Binding-site contacts:
Ligand atom O3' contacts residue ARG183 of chain 1.D at 3.6 Å (salt-bridge).
Ligand atom P1 contacts residue MG1 of chain 1.G at 3.3 Å.
Ligand atom P3 contacts residue GLY189 of chain 1.D at 3.5 Å.
Ligand atom O1A contacts residue MG1 of chain 1.G at 2.1 Å.
Ligand atom C4' contacts residue PHE272 of chain 1.D at 3.5 Å (hydrophobic).
Ligand atom C2 contacts residue ASN279 of chain 1.D at 3.7 Å.
Ligand atom N2 contacts residue ASN279 of chain 1.D at 3.5 Å.
Ligand atom N3 contacts residue TYR271 of chain 1.D at 3.5 Å.
Ligand atom O3G contacts residue SER188 of chain 1.D at 3.6 Å.
Ligand atom O1G contacts residue ASP190 of chain 1.D at 2.9 Å (salt-bridge).
Ligand atom O2B contacts residue ASP192 of chain 1.D at 3.0 Å (salt-bridge).
Ligand atom C2' contacts residue GLY274 of chain 1.D at 3.5 Å.
Ligand atom N3 contacts residue ASN279 of chain 1.D at 3.1 Å (h-bond).
Ligand atom C5 contacts residue ASP276 of chain 1.D at 3.5 Å.
Ligand atom C2' contacts residue ASN279 of chain 1.D at 3.5 Å.
Ligand atom O1A contacts residue NA1 of chain 1.H at 2.5 Å (h-bond).
Ligand atom O1A contacts residue ASP190 of chain 1.D at 3.1 Å (salt-bridge).
Ligand atom O2G contacts residue GLY189 of chain 1.D at 3.3 Å.
Ligand atom O4' contacts residue PHE272 of chain 1.D at 3.6 Å.
Ligand atom O3' contacts residue THR273 of chain 1.D at 3.5 Å (h-bond).
Ligand atom P1 contacts residue NA1 of chain 1.H at 3.5 Å.
Ligand atom O1B contacts residue SER180 of chain 1.D at 3.6 Å.
Ligand atom O3G contacts residue GLY189 of chain 1.D at 2.8 Å (h-bond).
Ligand atom N2 contacts residue ARG283 of chain 1.D at 3.3 Å.
Ligand atom C5' contacts residue ASP192 of chain 1.D at 3.7 Å.
Ligand atom P2 contacts residue MG1 of chain 1.G at 3.2 Å.
Ligand atom O1B contacts residue ARG183 of chain 1.D at 2.8 Å (salt-bridge).
Ligand atom O2B contacts residue SER180 of chain 1.D at 3.1 Å (h-bond).
Ligand atom O2B contacts residue MG1 of chain 1.G at 2.1 Å.
Ligand atom O2B contacts residue GLY179 of chain 1.D at 3.4 Å.
Ligand atom O3G contacts residue SER180 of chain 1.D at 2.5 Å (h-bond).
Ligand atom C2' contacts residue TYR271 of chain 1.D at 3.3 Å (hydrophobic).
Ligand atom O3A contacts residue MG1 of chain 1.G at 3.7 Å.
Ligand atom C1' contacts residue TYR271 of chain 1.D at 3.4 Å (hydrophobic).
Ligand atom O3G contacts residue MG1 of chain 1.G at 3.7 Å.
Ligand atom O1G contacts residue MG1 of chain 1.G at 2.0 Å.
Ligand atom O1A contacts residue ASP192 of chain 1.D at 3.1 Å (salt-bridge).
Ligand atom N7 contacts residue ASP276 of chain 1.D at 3.4 Å.
Ligand atom O3' contacts residue GLY274 of chain 1.D at 3.4 Å.
Ligand atom P3 contacts residue MG1 of chain 1.G at 3.3 Å.

Sequence of chain 1.D:
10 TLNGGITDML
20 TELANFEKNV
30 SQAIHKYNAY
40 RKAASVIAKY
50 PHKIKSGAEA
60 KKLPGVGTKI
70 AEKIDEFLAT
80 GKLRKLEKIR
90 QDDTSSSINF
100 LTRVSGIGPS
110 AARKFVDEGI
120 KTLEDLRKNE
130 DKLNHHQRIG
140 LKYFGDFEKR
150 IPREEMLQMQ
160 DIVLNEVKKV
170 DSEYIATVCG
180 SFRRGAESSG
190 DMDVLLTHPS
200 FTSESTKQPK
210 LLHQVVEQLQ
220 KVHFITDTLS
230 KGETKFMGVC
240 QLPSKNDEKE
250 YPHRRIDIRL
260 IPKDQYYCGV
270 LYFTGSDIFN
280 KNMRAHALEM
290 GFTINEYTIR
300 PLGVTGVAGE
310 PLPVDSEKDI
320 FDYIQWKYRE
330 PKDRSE

A protein and the small-molecule ligand that binds it are described below.
Small molecule (SMILES): Nc1nc2c(ncn2[C@H]2C[C@H](O)[C@@H](CO[P](=O)(O)O[P](=O)(O)CP(=O)(O)O)O2)c(=O)[nH]1